Sequence of chain 1.G:
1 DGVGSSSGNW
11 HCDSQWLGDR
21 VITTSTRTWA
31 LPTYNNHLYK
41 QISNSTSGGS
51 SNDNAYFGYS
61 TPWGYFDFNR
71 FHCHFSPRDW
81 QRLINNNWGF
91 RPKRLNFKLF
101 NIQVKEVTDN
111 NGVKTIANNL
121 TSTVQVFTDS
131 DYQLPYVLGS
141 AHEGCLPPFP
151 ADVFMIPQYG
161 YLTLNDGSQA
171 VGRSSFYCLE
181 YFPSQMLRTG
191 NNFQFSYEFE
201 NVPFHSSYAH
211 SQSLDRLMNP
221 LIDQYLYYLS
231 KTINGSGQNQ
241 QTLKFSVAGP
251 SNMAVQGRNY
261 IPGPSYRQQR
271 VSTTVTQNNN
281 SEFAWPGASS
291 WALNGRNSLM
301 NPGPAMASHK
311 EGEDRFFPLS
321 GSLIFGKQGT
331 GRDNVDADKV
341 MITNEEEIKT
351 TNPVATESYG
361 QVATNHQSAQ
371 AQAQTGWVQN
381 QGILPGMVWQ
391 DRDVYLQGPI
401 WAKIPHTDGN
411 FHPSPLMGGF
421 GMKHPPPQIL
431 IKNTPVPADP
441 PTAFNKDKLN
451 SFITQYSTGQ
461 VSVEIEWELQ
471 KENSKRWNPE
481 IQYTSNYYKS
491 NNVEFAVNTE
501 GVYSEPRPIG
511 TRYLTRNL

Binding-site contacts:
Ligand atom O1 contacts residue ASN252 of chain 1.A at 3.2 Å (h-bond).
Ligand atom O6 contacts residue TRP285 of chain 1.G at 3.6 Å (h-bond).
Ligand atom C4 contacts residue TRP285 of chain 1.G at 2.8 Å (hydrophobic).
Ligand atom C3 contacts residue TRP285 of chain 1.G at 3.5 Å (hydrophobic).
Ligand atom O5 contacts residue ASP53 of chain 1.G at 4.1 Å.
Ligand atom C1 contacts residue TRP285 of chain 1.G at 3.9 Å (hydrophobic).
Ligand atom O3 contacts residue TRP285 of chain 1.G at 3.2 Å.
Ligand atom C6 contacts residue TRP285 of chain 1.G at 3.2 Å (hydrophobic).
Ligand atom C6 contacts residue ASP53 of chain 1.G at 3.6 Å.
Ligand atom O4 contacts residue TRP285 of chain 1.G at 1.4 Å.
Ligand atom O1 contacts residue TRP285 of chain 1.G at 3.6 Å.
Ligand atom O5 contacts residue TRP285 of chain 1.G at 3.2 Å.
Ligand atom O2 contacts residue VAL255 of chain 1.A at 4.4 Å.
Ligand atom O2 contacts residue TRP285 of chain 1.G at 4.3 Å.
Ligand atom C2 contacts residue TRP285 of chain 1.G at 3.4 Å (hydrophobic).
Ligand atom O1 contacts residue ALA254 of chain 1.A at 3.8 Å.
Ligand atom O1 contacts residue VAL255 of chain 1.A at 3.3 Å.
Ligand atom C1 contacts residue ASN252 of chain 1.A at 4.0 Å.
Ligand atom O2 contacts residue ASN252 of chain 1.A at 3.3 Å (h-bond).
Ligand atom C2 contacts residue ASN252 of chain 1.A at 4.2 Å.
Ligand atom C5 contacts residue TRP285 of chain 1.G at 3.4 Å (hydrophobic).

Sequence of chain 1.A:
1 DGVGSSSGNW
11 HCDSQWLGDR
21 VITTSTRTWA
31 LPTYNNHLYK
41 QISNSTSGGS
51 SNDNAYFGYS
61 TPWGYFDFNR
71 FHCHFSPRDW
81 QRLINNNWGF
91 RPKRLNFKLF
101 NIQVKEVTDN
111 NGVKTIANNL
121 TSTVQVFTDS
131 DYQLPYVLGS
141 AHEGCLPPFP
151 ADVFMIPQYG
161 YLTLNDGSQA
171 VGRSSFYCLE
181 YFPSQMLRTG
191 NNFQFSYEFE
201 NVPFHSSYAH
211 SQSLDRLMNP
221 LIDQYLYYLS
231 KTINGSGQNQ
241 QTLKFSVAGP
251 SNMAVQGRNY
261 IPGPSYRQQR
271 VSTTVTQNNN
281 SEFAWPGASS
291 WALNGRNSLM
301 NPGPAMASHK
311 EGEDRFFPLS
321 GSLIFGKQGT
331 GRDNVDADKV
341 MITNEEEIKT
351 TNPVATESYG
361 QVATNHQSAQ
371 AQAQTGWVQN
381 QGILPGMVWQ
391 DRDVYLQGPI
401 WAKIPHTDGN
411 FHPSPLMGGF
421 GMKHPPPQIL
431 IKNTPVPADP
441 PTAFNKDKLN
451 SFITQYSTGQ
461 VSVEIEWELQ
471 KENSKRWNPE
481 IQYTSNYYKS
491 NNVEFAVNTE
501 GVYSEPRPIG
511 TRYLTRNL

A small-molecule ligand and the protein it binds are described below.
Small molecule (SMILES): OC[C@H]1O[C@@H](O)[C@H](O)[C@@H](O)[C@H]1O